A small-molecule ligand and the protein it binds are described below.
Small molecule (SMILES): CNc1nc(Cl)nc2c1ncn2Cc1cccc(C#N)c1

Sequence of chain 1.B:
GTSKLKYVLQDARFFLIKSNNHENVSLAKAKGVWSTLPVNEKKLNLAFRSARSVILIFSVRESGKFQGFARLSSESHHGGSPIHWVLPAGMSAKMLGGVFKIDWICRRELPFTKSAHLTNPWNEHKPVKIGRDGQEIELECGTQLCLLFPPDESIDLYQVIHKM

Binding-site contacts:
Ligand atom C16 contacts residue SO41 of chain 1.L at 3.0 Å.
Ligand atom C16 contacts residue LEU37 of chain 1.B at 4.0 Å (hydrophobic).
Ligand atom C15 contacts residue LEU37 of chain 1.B at 3.5 Å (hydrophobic).
Ligand atom N18 contacts residue ASN20 of chain 1.B at 3.2 Å (h-bond).
Ligand atom N07 contacts residue LYS18 of chain 1.B at 3.1 Å (salt-bridge).
Ligand atom N02 contacts residue TRP34 of chain 1.B at 3.4 Å.
Ligand atom C06 contacts residue LYS18 of chain 1.B at 3.6 Å.
Ligand atom N05 contacts residue TRP34 of chain 1.B at 4.0 Å.
Ligand atom C01 contacts residue TRP85 of chain 1.B at 3.4 Å (hydrophobic).
Ligand atom C01 contacts residue LEU96 of chain 1.B at 3.9 Å (hydrophobic).
Ligand atom N05 contacts residue SER35 of chain 1.B at 3.7 Å.
Ligand atom C06 contacts residue ASP133 of chain 1.B at 3.1 Å.
Ligand atom C15 contacts residue SO41 of chain 1.L at 3.2 Å.
Ligand atom C14 contacts residue LEU37 of chain 1.B at 3.6 Å (hydrophobic).
Ligand atom C03 contacts residue TRP34 of chain 1.B at 3.5 Å (hydrophobic).
Ligand atom N21 contacts residue ASN24 of chain 1.B at 3.0 Å (h-bond).
Ligand atom CL20 contacts residue SER19 of chain 1.B at 3.6 Å.
Ligand atom N02 contacts residue SER35 of chain 1.B at 2.7 Å (h-bond).
Ligand atom C04 contacts residue TRP34 of chain 1.B at 3.8 Å (hydrophobic).
Ligand atom CL20 contacts residue ASN20 of chain 1.B at 3.5 Å.
Ligand atom C19 contacts residue ASN24 of chain 1.B at 3.6 Å.
Ligand atom C17 contacts residue LYS18 of chain 1.B at 3.6 Å.
Ligand atom C01 contacts residue ASN24 of chain 1.B at 3.9 Å.
Ligand atom CL20 contacts residue ASN21 of chain 1.B at 3.1 Å.
Ligand atom C10 contacts residue ASN20 of chain 1.B at 3.1 Å.
Ligand atom C11 contacts residue ASN20 of chain 1.B at 3.8 Å.
Ligand atom C03 contacts residue SER35 of chain 1.B at 3.9 Å.
Ligand atom N02 contacts residue LEU96 of chain 1.B at 3.6 Å.
Ligand atom CL20 contacts residue ASN24 of chain 1.B at 3.2 Å.
Ligand atom CL20 contacts residue PRO88 of chain 1.B at 3.5 Å.
Ligand atom C09 contacts residue ASN20 of chain 1.B at 3.6 Å.
Ligand atom C01 contacts residue SER35 of chain 1.B at 3.3 Å.
Ligand atom C19 contacts residue SER19 of chain 1.B at 3.6 Å.
Ligand atom N05 contacts residue THR36 of chain 1.B at 4.0 Å.
Ligand atom N21 contacts residue TRP34 of chain 1.B at 4.0 Å.
Ligand atom C19 contacts residue ASN20 of chain 1.B at 3.7 Å.
Ligand atom C08 contacts residue ASN20 of chain 1.B at 3.9 Å.
Ligand atom C08 contacts residue LYS18 of chain 1.B at 3.0 Å.
Ligand atom C01 contacts residue TRP34 of chain 1.B at 3.6 Å (hydrophobic).
Ligand atom N18 contacts residue SER19 of chain 1.B at 3.7 Å.